A protein and the small-molecule ligand that binds it are described below.
Small molecule (SMILES): Nc1ncnc2c1ncn2[C@@H]1O[C@H](COP(=O)(O)OP(=O)(O)OP(O)(O)=S)[C@@H](O)[C@H]1O

Sequence of chain 1.D:
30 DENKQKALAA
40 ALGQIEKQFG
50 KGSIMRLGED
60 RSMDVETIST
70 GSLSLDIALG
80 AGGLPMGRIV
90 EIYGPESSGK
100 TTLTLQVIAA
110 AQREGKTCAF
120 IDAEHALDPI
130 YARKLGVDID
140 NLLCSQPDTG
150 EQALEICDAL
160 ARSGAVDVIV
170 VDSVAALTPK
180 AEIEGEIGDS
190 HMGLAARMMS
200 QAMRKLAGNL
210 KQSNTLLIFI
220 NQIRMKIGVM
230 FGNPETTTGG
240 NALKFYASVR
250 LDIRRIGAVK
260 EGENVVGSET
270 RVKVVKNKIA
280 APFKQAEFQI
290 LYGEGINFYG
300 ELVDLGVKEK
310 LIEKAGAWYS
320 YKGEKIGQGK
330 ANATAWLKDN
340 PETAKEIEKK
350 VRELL

Binding-site contacts:
Ligand atom O2G contacts residue GLU123 of chain 1.E at 3.9 Å.
Ligand atom O3A contacts residue LYS99 of chain 1.E at 3.4 Å (salt-bridge).
Ligand atom C4' contacts residue TYR291 of chain 1.E at 3.7 Å (hydrophobic).
Ligand atom O2B contacts residue THR100 of chain 1.E at 3.5 Å (h-bond).
Ligand atom O2G contacts residue MG1 of chain 1.U at 2.8 Å.
Ligand atom C2 contacts residue ALA280 of chain 1.D at 3.5 Å (hydrophobic).
Ligand atom N1 contacts residue ALA279 of chain 1.D at 3.6 Å.
Ligand atom O2' contacts residue ASN276 of chain 1.D at 3.4 Å (h-bond).
Ligand atom C5 contacts residue TYR130 of chain 1.E at 3.7 Å (hydrophobic).
Ligand atom O3G contacts residue LYS275 of chain 1.D at 3.1 Å.
Ligand atom PG contacts residue LYS277 of chain 1.D at 3.9 Å.
Ligand atom O4' contacts residue TYR291 of chain 1.E at 3.1 Å.
Ligand atom O1B contacts residue LYS99 of chain 1.E at 3.9 Å.
Ligand atom O2B contacts residue LYS99 of chain 1.E at 3.3 Å.
Ligand atom O1B contacts residue SER97 of chain 1.E at 3.1 Å (h-bond).
Ligand atom O1B contacts residue GLY98 of chain 1.E at 3.7 Å.
Ligand atom O1A contacts residue THR101 of chain 1.E at 3.5 Å (h-bond).
Ligand atom C1' contacts residue TYR291 of chain 1.E at 3.9 Å (hydrophobic).
Ligand atom O2B contacts residue MG1 of chain 1.U at 2.6 Å.
Ligand atom O1B contacts residue GLU95 of chain 1.E at 3.8 Å.
Ligand atom C2 contacts residue ALA279 of chain 1.D at 3.5 Å (hydrophobic).
Ligand atom C6 contacts residue TYR130 of chain 1.E at 3.7 Å (hydrophobic).
Ligand atom O5' contacts residue GLY98 of chain 1.E at 3.7 Å.
Ligand atom S1G contacts residue SER96 of chain 1.E at 3.8 Å.
Ligand atom O3A contacts residue GLY98 of chain 1.E at 3.2 Å (h-bond).
Ligand atom O1B contacts residue SER96 of chain 1.E at 2.8 Å (h-bond).
Ligand atom N7 contacts residue TYR130 of chain 1.E at 3.6 Å.
Ligand atom O2' contacts residue PRO281 of chain 1.D at 3.5 Å.
Ligand atom N1 contacts residue TYR130 of chain 1.E at 3.9 Å.
Ligand atom O2G contacts residue LYS277 of chain 1.D at 2.9 Å (salt-bridge).
Ligand atom PA contacts residue GLY98 of chain 1.E at 3.9 Å.
Ligand atom O3G contacts residue LYS277 of chain 1.D at 3.3 Å.
Ligand atom O3' contacts residue TYR291 of chain 1.E at 3.0 Å (h-bond).
Ligand atom N6 contacts residue LYS277 of chain 1.D at 3.7 Å.
Ligand atom N6 contacts residue TYR130 of chain 1.E at 3.2 Å.
Ligand atom PB contacts residue MG1 of chain 1.U at 3.3 Å.
Ligand atom PG contacts residue MG1 of chain 1.U at 3.5 Å.
Ligand atom N3 contacts residue ALA279 of chain 1.D at 3.7 Å.
Ligand atom N3 contacts residue ALA280 of chain 1.D at 3.9 Å.
Ligand atom O3B contacts residue MG1 of chain 1.U at 3.0 Å.

Sequence of chain 1.E:
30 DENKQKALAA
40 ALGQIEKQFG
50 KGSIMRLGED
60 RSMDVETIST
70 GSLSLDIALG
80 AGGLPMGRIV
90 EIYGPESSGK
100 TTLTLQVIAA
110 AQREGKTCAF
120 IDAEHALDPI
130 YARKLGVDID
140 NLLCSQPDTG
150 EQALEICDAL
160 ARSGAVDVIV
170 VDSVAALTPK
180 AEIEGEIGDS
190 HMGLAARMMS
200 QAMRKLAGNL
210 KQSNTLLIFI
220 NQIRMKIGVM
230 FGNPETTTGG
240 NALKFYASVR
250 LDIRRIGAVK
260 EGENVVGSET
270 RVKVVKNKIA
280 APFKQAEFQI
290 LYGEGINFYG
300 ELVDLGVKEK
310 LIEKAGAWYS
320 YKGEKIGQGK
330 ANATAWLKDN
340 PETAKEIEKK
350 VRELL